Binding-site contacts:
Ligand atom C1 contacts residue NPO1 of chain 1.P at 3.6 Å.
Ligand atom O3 contacts residue LEU190 of chain 1.C at 3.5 Å.
Ligand atom C4 contacts residue ALA223 of chain 1.C at 4.1 Å (hydrophobic).
Ligand atom OH contacts residue ARG225 of chain 1.C at 3.8 Å.
Ligand atom C4 contacts residue PHE231 of chain 1.C at 4.2 Å (hydrophobic).
Ligand atom O3 contacts residue PHE89 of chain 1.C at 3.5 Å.
Ligand atom C6 contacts residue PHE89 of chain 1.C at 3.9 Å (hydrophobic).
Ligand atom O2 contacts residue NPO1 of chain 1.P at 3.1 Å.
Ligand atom N1 contacts residue LEU190 of chain 1.C at 4.3 Å.
Ligand atom O3 contacts residue ASN163 of chain 1.C at 3.4 Å.
Ligand atom C2 contacts residue ASN163 of chain 1.C at 4.1 Å.
Ligand atom O2 contacts residue ALA160 of chain 1.C at 3.2 Å.
Ligand atom N1 contacts residue ALA160 of chain 1.C at 3.7 Å.
Ligand atom C5 contacts residue NPO1 of chain 1.P at 3.5 Å.
Ligand atom OH contacts residue PHE231 of chain 1.C at 3.6 Å.
Ligand atom O2 contacts residue PHE89 of chain 1.C at 3.9 Å.
Ligand atom C6 contacts residue NPO1 of chain 1.P at 3.1 Å.
Ligand atom C5 contacts residue ASP218 of chain 1.C at 3.4 Å.
Ligand atom C2 contacts residue NPO1 of chain 1.P at 4.3 Å.
Ligand atom C3 contacts residue GLY230 of chain 1.C at 4.0 Å.
Ligand atom C1 contacts residue PHE89 of chain 1.C at 3.7 Å (hydrophobic).
Ligand atom O2 contacts residue GLY88 of chain 1.C at 3.5 Å.
Ligand atom OH contacts residue TYR221 of chain 1.C at 4.0 Å.
Ligand atom C2 contacts residue GLY230 of chain 1.C at 4.1 Å.
Ligand atom C3 contacts residue PHE231 of chain 1.C at 3.8 Å (hydrophobic).
Ligand atom C6 contacts residue GLY88 of chain 1.C at 3.8 Å.
Ligand atom N1 contacts residue PHE89 of chain 1.C at 3.5 Å.
Ligand atom C6 contacts residue TYR221 of chain 1.C at 3.9 Å (hydrophobic).
Ligand atom O3 contacts residue ALA160 of chain 1.C at 3.4 Å.
Ligand atom C4 contacts residue NPO1 of chain 1.P at 4.2 Å.
Ligand atom C2 contacts residue PHE89 of chain 1.C at 4.1 Å (hydrophobic).
Ligand atom C4 contacts residue TYR221 of chain 1.C at 3.6 Å (hydrophobic).
Ligand atom C5 contacts residue TYR221 of chain 1.C at 3.5 Å (hydrophobic).
Ligand atom C2 contacts residue LEU190 of chain 1.C at 4.0 Å (hydrophobic).
Ligand atom C3 contacts residue TYR221 of chain 1.C at 4.1 Å (hydrophobic).
Ligand atom OH contacts residue ASP218 of chain 1.C at 3.5 Å (salt-bridge).
Ligand atom OH contacts residue ALA223 of chain 1.C at 3.4 Å.
Ligand atom N1 contacts residue NPO1 of chain 1.P at 3.6 Å.
Ligand atom C4 contacts residue ASP218 of chain 1.C at 3.6 Å.
Ligand atom C6 contacts residue ASP218 of chain 1.C at 4.2 Å.

Sequence of chain 1.C:
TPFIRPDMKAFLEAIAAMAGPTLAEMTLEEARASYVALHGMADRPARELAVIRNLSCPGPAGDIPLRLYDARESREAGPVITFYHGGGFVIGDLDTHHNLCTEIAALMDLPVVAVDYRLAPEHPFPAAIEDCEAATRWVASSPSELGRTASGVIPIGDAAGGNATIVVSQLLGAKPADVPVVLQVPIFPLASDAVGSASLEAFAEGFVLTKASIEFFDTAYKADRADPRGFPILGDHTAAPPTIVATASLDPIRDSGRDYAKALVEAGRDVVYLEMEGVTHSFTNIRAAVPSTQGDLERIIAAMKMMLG

A protein and the small-molecule ligand that binds it are described below.
Small molecule (SMILES): O=[N+]([O-])c1ccc(O)cc1